Sequence of chain 2.B:
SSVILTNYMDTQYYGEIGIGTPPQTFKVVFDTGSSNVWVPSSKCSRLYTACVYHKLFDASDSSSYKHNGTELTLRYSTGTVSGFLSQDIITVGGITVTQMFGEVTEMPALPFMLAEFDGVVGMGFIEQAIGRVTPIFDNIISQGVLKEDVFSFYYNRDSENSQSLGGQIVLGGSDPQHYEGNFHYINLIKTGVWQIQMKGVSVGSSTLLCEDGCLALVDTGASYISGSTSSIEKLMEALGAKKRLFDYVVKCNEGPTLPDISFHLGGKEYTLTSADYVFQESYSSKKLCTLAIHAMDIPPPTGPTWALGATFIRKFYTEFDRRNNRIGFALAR

This protein binds this small molecule.
Small molecule (SMILES): CCc1nc(N)nc(N)c1-c1ccc2c(c1)N(CCCOC)C(=O)C(C)(C)O2

Binding-site contacts:
Ligand atom O3 contacts residue PRO111 of chain 2.B at 3.7 Å.
Ligand atom C19 contacts residue THR220 of chain 2.B at 3.1 Å.
Ligand atom O4 contacts residue GLN12 of chain 2.B at 3.0 Å.
Ligand atom C6 contacts residue VAL120 of chain 2.B at 3.6 Å (hydrophobic).
Ligand atom C2 contacts residue ASP31 of chain 2.B at 3.1 Å.
Ligand atom C20 contacts residue PHE117 of chain 2.B at 3.7 Å (hydrophobic).
Ligand atom C7 contacts residue THR78 of chain 2.B at 3.1 Å.
Ligand atom C19 contacts residue VAL29 of chain 2.B at 3.6 Å (hydrophobic).
Ligand atom O1 contacts residue VAL29 of chain 2.B at 3.5 Å.
Ligand atom C5 contacts residue ASP31 of chain 2.B at 3.6 Å.
Ligand atom C6 contacts residue ASP31 of chain 2.B at 3.5 Å.
Ligand atom C19 contacts residue TYR155 of chain 2.B at 3.4 Å (hydrophobic).
Ligand atom C20 contacts residue ALA115 of chain 2.B at 3.3 Å (hydrophobic).
Ligand atom C16 contacts residue THR11 of chain 2.B at 3.5 Å.
Ligand atom C3 contacts residue ASP31 of chain 2.B at 3.4 Å.
Ligand atom C11 contacts residue GLY221 of chain 2.B at 3.5 Å.
Ligand atom C4 contacts residue GLY221 of chain 2.B at 3.5 Å.
Ligand atom N4 contacts residue ASP31 of chain 2.B at 2.9 Å (salt-bridge).
Ligand atom N2 contacts residue ASP31 of chain 2.B at 2.3 Å (salt-bridge).
Ligand atom C1 contacts residue GLY221 of chain 2.B at 3.5 Å.
Ligand atom N1 contacts residue ASP219 of chain 2.B at 3.7 Å.
Ligand atom C3 contacts residue GLY221 of chain 2.B at 3.7 Å.
Ligand atom N3 contacts residue SER77 of chain 2.B at 3.7 Å.
Ligand atom O1 contacts residue TYR13 of chain 2.B at 3.2 Å (h-bond).
Ligand atom C9 contacts residue THR78 of chain 2.B at 3.7 Å.
Ligand atom C18 contacts residue THR11 of chain 2.B at 3.6 Å.
Ligand atom C19 contacts residue TYR13 of chain 2.B at 3.5 Å (hydrophobic).
Ligand atom N2 contacts residue TYR76 of chain 2.B at 3.5 Å.
Ligand atom C5 contacts residue VAL120 of chain 2.B at 3.5 Å (hydrophobic).
Ligand atom C2 contacts residue ASP219 of chain 2.B at 3.7 Å.
Ligand atom O1 contacts residue GLN12 of chain 2.B at 3.8 Å.
Ligand atom C5 contacts residue VAL29 of chain 2.B at 3.6 Å (hydrophobic).
Ligand atom C16 contacts residue SER223 of chain 2.B at 3.2 Å.
Ligand atom N4 contacts residue ASP219 of chain 2.B at 3.1 Å (salt-bridge).
Ligand atom C17 contacts residue THR11 of chain 2.B at 3.4 Å.
Ligand atom N4 contacts residue GLY33 of chain 2.B at 3.2 Å (h-bond).
Ligand atom C18 contacts residue GLY221 of chain 2.B at 3.4 Å.
Ligand atom O4 contacts residue THR11 of chain 2.B at 3.6 Å.
Ligand atom C3 contacts residue TYR76 of chain 2.B at 3.6 Å (hydrophobic).
Ligand atom C8 contacts residue THR78 of chain 2.B at 3.0 Å.